Sequence of chain 1.D:
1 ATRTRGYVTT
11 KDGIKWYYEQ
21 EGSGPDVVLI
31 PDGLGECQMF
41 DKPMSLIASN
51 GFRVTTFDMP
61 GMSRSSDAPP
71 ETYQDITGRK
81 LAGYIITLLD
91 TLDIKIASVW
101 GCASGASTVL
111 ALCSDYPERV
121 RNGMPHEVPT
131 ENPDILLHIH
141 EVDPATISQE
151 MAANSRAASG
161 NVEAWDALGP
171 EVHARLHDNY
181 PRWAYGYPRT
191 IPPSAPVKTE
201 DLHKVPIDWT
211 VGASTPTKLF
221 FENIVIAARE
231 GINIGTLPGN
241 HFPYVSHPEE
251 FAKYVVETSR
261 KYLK

The protein below binds the small molecule below.
Small molecule (SMILES): C[C@H]1CCC[C@H](O)CCC/C=C/c2cc(O)cc(O)c2C(=O)O1

Binding-site contacts:
Ligand atom OAD contacts residue TYR187 of chain 1.D at 3.5 Å.
Ligand atom CAO contacts residue SER155 of chain 1.D at 4.0 Å.
Ligand atom CAA contacts residue LEU34 of chain 1.D at 3.5 Å (hydrophobic).
Ligand atom CAQ contacts residue TRP183 of chain 1.D at 3.8 Å (hydrophobic).
Ligand atom OAC contacts residue PRO188 of chain 1.D at 3.5 Å.
Ligand atom CAM contacts residue HIS241 of chain 1.D at 3.1 Å.
Ligand atom CAS contacts residue TRP183 of chain 1.D at 3.4 Å (hydrophobic).
Ligand atom CAI contacts residue PRO129 of chain 1.D at 4.0 Å (hydrophobic).
Ligand atom CAQ contacts residue ALA103 of chain 1.D at 3.2 Å (hydrophobic).
Ligand atom CAJ contacts residue HIS241 of chain 1.D at 4.0 Å.
Ligand atom CAI contacts residue LEU136 of chain 1.D at 4.0 Å (hydrophobic).
Ligand atom OAB contacts residue GLY33 of chain 1.D at 2.9 Å (h-bond).
Ligand atom CAL contacts residue SER155 of chain 1.D at 3.7 Å.
Ligand atom OAB contacts residue TRP183 of chain 1.D at 3.8 Å.
Ligand atom CAQ contacts residue HIS241 of chain 1.D at 3.9 Å.
Ligand atom OAD contacts residue TRP183 of chain 1.D at 2.9 Å (h-bond).
Ligand atom OAC contacts residue ASN132 of chain 1.D at 2.6 Å (h-bond).
Ligand atom OAE contacts residue ASN154 of chain 1.D at 3.7 Å.
Ligand atom CAA contacts residue TRP183 of chain 1.D at 3.4 Å (hydrophobic).
Ligand atom OAP contacts residue HIS241 of chain 1.D at 3.2 Å (h-bond).
Ligand atom CAT contacts residue TRP183 of chain 1.D at 4.0 Å (hydrophobic).
Ligand atom CAU contacts residue TRP183 of chain 1.D at 3.6 Å (hydrophobic).
Ligand atom OAC contacts residue PRO192 of chain 1.D at 2.9 Å.
Ligand atom OAD contacts residue SER104 of chain 1.D at 3.2 Å (h-bond).
Ligand atom CAU contacts residue ALA103 of chain 1.D at 3.8 Å (hydrophobic).
Ligand atom CAM contacts residue PHE242 of chain 1.D at 3.8 Å (hydrophobic).
Ligand atom CAV contacts residue HIS241 of chain 1.D at 3.6 Å.
Ligand atom CAR contacts residue ASN132 of chain 1.D at 3.4 Å.
Ligand atom CAI contacts residue ASN132 of chain 1.D at 3.4 Å.
Ligand atom CAJ contacts residue PHE220 of chain 1.D at 3.7 Å (hydrophobic).
Ligand atom OAP contacts residue ALA103 of chain 1.D at 3.9 Å.
Ligand atom CAL contacts residue MET151 of chain 1.D at 3.9 Å (hydrophobic).
Ligand atom OAC contacts residue PRO129 of chain 1.D at 3.9 Å.
Ligand atom CAR contacts residue PRO129 of chain 1.D at 3.9 Å (hydrophobic).
Ligand atom CAG contacts residue HIS241 of chain 1.D at 4.0 Å.
Ligand atom OAB contacts residue SER104 of chain 1.D at 3.6 Å.
Ligand atom OAB contacts residue ALA103 of chain 1.D at 2.9 Å.
Ligand atom CAR contacts residue PRO188 of chain 1.D at 4.0 Å (hydrophobic).
Ligand atom CAH contacts residue ILE191 of chain 1.D at 3.7 Å (hydrophobic).
Ligand atom OAD contacts residue GLY33 of chain 1.D at 3.8 Å.